Binding-site contacts:
Ligand atom N2 contacts residue ASN67 of chain 28.E at 3.3 Å (h-bond).
Ligand atom O3 contacts residue ASN67 of chain 28.E at 3.8 Å.
Ligand atom C7 contacts residue MET118 of chain 28.E at 3.8 Å (hydrophobic).
Ligand atom C3 contacts residue ASN67 of chain 28.E at 3.6 Å.
Ligand atom C5 contacts residue ASN67 of chain 28.E at 3.7 Å.
Ligand atom C7 contacts residue ASN67 of chain 28.E at 3.8 Å.
Ligand atom C8 contacts residue PHE90 of chain 28.E at 4.4 Å (hydrophobic).
Ligand atom C2 contacts residue ASN67 of chain 28.E at 2.4 Å.
Ligand atom O7 contacts residue ARG89 of chain 28.E at 4.2 Å.
Ligand atom O7 contacts residue ASN67 of chain 28.E at 4.5 Å.
Ligand atom C4 contacts residue ASN67 of chain 28.E at 4.2 Å.
Ligand atom C8 contacts residue ASN67 of chain 28.E at 3.6 Å.
Ligand atom O5 contacts residue ASN67 of chain 28.E at 2.4 Å (h-bond).
Ligand atom C1 contacts residue ASN67 of chain 28.E at 1.4 Å.
Ligand atom C8 contacts residue MET118 of chain 28.E at 4.1 Å (hydrophobic).
Ligand atom O7 contacts residue MET118 of chain 28.E at 3.5 Å.

This protein binds this small molecule.
Small molecule (SMILES): CC(=O)N[C@@H]1[C@@H](O)[C@H](O)[C@@H](CO)O[C@H]1O

Sequence of chain 28.E:
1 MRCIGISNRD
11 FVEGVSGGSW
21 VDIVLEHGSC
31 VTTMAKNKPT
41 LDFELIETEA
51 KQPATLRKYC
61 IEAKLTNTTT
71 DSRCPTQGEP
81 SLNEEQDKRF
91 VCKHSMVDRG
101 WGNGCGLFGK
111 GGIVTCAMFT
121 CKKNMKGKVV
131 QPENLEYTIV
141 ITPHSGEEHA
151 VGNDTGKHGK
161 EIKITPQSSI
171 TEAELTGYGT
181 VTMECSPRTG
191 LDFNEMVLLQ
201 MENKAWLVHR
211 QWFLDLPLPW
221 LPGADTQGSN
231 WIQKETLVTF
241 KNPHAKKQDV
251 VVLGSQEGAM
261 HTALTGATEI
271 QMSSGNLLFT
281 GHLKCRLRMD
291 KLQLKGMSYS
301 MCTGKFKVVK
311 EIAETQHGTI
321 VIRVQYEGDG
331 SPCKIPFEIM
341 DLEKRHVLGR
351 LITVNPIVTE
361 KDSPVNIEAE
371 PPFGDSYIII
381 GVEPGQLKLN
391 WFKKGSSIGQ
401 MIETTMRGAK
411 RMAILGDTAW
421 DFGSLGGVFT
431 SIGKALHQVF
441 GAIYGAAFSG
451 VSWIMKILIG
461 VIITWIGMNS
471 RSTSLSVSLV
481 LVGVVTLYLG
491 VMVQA